A protein and the small-molecule ligand that binds it are described below.
Small molecule (SMILES): OC[C@H]1O[C@@H](O)[C@H](O)[C@@H](O)[C@@H]1O

Sequence of chain 1.G:
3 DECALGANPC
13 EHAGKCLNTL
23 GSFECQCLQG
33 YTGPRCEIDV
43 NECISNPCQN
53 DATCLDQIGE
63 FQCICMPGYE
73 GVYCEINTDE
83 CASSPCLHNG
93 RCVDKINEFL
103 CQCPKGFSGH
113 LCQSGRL

Binding-site contacts:
Ligand atom C2 contacts residue PRO87 of chain 1.G at 4.1 Å (hydrophobic).
Ligand atom O3 contacts residue PHE101 of chain 1.G at 3.4 Å.
Ligand atom C3 contacts residue SER85 of chain 1.G at 3.8 Å.
Ligand atom O5 contacts residue PRO87 of chain 1.G at 4.2 Å.
Ligand atom C2 contacts residue SER85 of chain 1.G at 2.4 Å.
Ligand atom C1 contacts residue SER85 of chain 1.G at 1.4 Å.
Ligand atom O2 contacts residue GLU82 of chain 1.G at 2.9 Å (salt-bridge).
Ligand atom C4 contacts residue SER85 of chain 1.G at 4.2 Å.
Ligand atom O5 contacts residue SER85 of chain 1.G at 2.3 Å (h-bond).
Ligand atom O2 contacts residue SER85 of chain 1.G at 2.9 Å (h-bond).
Ligand atom C5 contacts residue SER85 of chain 1.G at 3.6 Å.
Ligand atom C2 contacts residue GLU82 of chain 1.G at 3.7 Å.